Binding-site contacts:
Ligand atom C7 contacts residue ASN269 of chain 1.C at 3.8 Å.
Ligand atom C4 contacts residue ASN269 of chain 1.C at 4.2 Å.
Ligand atom C7 contacts residue LYS545 of chain 1.A at 4.4 Å.
Ligand atom O7 contacts residue ASN269 of chain 1.C at 4.3 Å.
Ligand atom O5 contacts residue ASN267 of chain 1.C at 3.4 Å (h-bond).
Ligand atom C2 contacts residue ASN269 of chain 1.C at 2.6 Å.
Ligand atom O5 contacts residue ASN269 of chain 1.C at 2.4 Å (h-bond).
Ligand atom C8 contacts residue LYS545 of chain 1.A at 3.5 Å.
Ligand atom O3 contacts residue ASN269 of chain 1.C at 4.0 Å.
Ligand atom C5 contacts residue ASN269 of chain 1.C at 3.7 Å.
Ligand atom O7 contacts residue LYS545 of chain 1.A at 4.5 Å.
Ligand atom C6 contacts residue ASN267 of chain 1.C at 4.0 Å.
Ligand atom C3 contacts residue ASN269 of chain 1.C at 3.7 Å.
Ligand atom C1 contacts residue ASN269 of chain 1.C at 1.4 Å.
Ligand atom O3 contacts residue GLU268 of chain 1.C at 2.2 Å (salt-bridge).
Ligand atom O5 contacts residue GLU268 of chain 1.C at 4.4 Å.
Ligand atom O6 contacts residue GLU268 of chain 1.C at 3.7 Å.
Ligand atom N2 contacts residue ASN269 of chain 1.C at 3.5 Å (h-bond).
Ligand atom C5 contacts residue ASN267 of chain 1.C at 4.2 Å.
Ligand atom O6 contacts residue ASN267 of chain 1.C at 3.7 Å.
Ligand atom C2 contacts residue GLU268 of chain 1.C at 4.0 Å.
Ligand atom C8 contacts residue ASN269 of chain 1.C at 3.1 Å.
Ligand atom C3 contacts residue GLU268 of chain 1.C at 3.5 Å.

The protein below binds the small molecule below.
Small molecule (SMILES): CC(=O)N[C@H]1[C@H](O[C@H]2[C@H](O)[C@@H](NC(C)=O)CO[C@@H]2CO)O[C@H](CO)[C@@H](O)[C@@H]1O

Sequence of chain 1.A:
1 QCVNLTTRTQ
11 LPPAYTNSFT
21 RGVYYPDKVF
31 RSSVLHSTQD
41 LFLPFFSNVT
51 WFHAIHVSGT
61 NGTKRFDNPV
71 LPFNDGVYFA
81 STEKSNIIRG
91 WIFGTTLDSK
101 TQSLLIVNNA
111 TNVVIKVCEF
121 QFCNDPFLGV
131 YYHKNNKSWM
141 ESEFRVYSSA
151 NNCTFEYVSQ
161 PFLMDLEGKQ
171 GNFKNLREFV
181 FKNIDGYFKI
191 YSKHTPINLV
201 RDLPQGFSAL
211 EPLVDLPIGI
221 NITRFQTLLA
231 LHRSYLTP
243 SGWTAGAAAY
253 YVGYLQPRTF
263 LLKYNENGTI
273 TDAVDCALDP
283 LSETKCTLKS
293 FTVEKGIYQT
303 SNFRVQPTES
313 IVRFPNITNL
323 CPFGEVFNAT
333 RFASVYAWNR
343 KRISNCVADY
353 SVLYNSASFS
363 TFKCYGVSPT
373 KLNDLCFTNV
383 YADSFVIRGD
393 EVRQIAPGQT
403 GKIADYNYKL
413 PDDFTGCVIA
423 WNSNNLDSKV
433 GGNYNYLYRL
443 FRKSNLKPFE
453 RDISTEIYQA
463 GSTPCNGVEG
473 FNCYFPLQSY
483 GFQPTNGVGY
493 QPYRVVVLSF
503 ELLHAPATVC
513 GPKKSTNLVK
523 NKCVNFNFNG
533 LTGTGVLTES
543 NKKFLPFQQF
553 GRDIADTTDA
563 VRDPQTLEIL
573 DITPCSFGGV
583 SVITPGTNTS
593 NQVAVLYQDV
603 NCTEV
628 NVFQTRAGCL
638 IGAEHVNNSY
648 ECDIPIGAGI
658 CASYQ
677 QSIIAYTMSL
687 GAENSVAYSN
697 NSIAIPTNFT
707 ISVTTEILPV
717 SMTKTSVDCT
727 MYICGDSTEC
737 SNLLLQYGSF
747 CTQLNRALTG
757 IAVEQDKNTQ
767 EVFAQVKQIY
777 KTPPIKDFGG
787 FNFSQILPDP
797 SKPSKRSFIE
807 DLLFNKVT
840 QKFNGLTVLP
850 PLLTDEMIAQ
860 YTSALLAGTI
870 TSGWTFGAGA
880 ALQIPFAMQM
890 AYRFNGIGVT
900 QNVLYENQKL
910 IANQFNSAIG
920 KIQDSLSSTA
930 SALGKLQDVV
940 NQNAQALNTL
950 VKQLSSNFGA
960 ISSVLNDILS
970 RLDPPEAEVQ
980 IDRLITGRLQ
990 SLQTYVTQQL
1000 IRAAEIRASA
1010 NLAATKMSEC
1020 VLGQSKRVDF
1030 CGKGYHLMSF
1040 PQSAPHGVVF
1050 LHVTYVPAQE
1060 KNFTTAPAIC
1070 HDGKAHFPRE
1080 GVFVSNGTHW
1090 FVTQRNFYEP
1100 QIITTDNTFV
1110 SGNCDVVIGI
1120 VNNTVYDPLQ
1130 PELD

Sequence of chain 1.C:
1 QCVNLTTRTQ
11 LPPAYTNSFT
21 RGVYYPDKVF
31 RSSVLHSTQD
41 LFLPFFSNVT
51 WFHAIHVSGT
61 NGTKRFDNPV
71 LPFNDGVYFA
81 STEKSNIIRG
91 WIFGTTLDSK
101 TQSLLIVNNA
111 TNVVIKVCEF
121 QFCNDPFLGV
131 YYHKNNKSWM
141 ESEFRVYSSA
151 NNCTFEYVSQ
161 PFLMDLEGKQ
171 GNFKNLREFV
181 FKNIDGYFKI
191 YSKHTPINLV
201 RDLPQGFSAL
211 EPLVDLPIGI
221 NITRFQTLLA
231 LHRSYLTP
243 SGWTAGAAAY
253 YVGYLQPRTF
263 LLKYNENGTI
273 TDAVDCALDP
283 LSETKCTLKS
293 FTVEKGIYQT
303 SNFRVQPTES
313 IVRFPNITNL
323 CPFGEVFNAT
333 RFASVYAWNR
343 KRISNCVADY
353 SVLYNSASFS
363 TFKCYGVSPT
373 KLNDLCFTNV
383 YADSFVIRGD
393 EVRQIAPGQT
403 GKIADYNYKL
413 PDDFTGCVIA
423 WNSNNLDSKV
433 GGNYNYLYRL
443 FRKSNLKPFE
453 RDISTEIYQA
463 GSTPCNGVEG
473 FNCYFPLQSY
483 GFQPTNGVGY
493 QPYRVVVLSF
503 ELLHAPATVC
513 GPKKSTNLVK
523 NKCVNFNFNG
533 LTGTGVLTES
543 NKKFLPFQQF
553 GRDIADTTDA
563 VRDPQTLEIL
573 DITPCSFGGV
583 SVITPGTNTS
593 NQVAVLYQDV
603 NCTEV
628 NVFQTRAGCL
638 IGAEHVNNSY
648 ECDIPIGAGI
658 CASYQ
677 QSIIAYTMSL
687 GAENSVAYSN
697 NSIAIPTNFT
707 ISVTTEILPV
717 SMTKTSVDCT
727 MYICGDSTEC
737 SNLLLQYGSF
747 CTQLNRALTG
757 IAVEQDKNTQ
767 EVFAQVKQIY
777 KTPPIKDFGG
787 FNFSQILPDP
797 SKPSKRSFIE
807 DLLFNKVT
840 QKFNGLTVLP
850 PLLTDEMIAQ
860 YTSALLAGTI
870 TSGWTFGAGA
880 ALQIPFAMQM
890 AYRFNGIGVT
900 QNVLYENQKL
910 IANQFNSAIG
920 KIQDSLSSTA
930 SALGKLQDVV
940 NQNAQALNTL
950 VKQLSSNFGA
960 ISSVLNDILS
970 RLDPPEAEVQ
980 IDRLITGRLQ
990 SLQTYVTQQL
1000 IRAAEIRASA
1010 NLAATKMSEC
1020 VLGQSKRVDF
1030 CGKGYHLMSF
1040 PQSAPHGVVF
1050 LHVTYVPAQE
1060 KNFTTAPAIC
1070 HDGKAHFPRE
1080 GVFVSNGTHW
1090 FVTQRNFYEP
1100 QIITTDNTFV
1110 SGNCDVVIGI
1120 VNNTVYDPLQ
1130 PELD